The small molecule below binds the protein below.
Small molecule (SMILES): CC(=O)N[C@H]1[C@H](O[C@H]2[C@H](O)[C@@H](NC(C)=O)CO[C@@H]2CO)O[C@H](CO)[C@@H](O[C@H]2O[C@H](CO)[C@@H](O)[C@H](O)[C@@H]2O)[C@@H]1O

Sequence of chain 1.A:
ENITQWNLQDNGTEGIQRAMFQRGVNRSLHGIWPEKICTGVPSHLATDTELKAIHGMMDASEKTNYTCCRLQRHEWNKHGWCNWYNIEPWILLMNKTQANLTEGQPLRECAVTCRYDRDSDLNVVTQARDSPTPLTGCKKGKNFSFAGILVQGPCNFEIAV

Binding-site contacts:
Ligand atom C5 contacts residue ASN102 of chain 1.A at 3.7 Å.
Ligand atom O4 contacts residue LYS98 of chain 1.A at 3.8 Å.
Ligand atom C2 contacts residue ASN102 of chain 1.A at 2.6 Å.
Ligand atom C7 contacts residue ASN102 of chain 1.A at 3.5 Å.
Ligand atom O5 contacts residue ASN102 of chain 1.A at 2.3 Å (h-bond).
Ligand atom C8 contacts residue LYS98 of chain 1.A at 4.1 Å.
Ligand atom N2 contacts residue ASN102 of chain 1.A at 3.2 Å (h-bond).
Ligand atom C1 contacts residue LYS98 of chain 1.A at 4.3 Å.
Ligand atom C8 contacts residue THR99 of chain 1.A at 3.2 Å.
Ligand atom C4 contacts residue ASN102 of chain 1.A at 4.4 Å.
Ligand atom C7 contacts residue LYS98 of chain 1.A at 4.4 Å.
Ligand atom C1 contacts residue ASN102 of chain 1.A at 1.5 Å.
Ligand atom C3 contacts residue ASN102 of chain 1.A at 3.9 Å.
Ligand atom C4 contacts residue LYS98 of chain 1.A at 4.5 Å.
Ligand atom C8 contacts residue LEU95 of chain 1.A at 3.6 Å (hydrophobic).
Ligand atom O7 contacts residue THR99 of chain 1.A at 4.2 Å.
Ligand atom C7 contacts residue THR99 of chain 1.A at 4.1 Å.
Ligand atom N2 contacts residue LYS98 of chain 1.A at 3.9 Å.
Ligand atom O7 contacts residue ASN102 of chain 1.A at 3.3 Å (h-bond).
Ligand atom C3 contacts residue LYS98 of chain 1.A at 4.3 Å.